Binding-site contacts:
Ligand atom C2 contacts residue PHE93 of chain 1.A at 4.2 Å (hydrophobic).
Ligand atom C5 contacts residue TRP101 of chain 1.A at 4.3 Å (hydrophobic).
Ligand atom N8 contacts residue PHE93 of chain 1.A at 3.9 Å.
Ligand atom C16 contacts residue VAL94 of chain 1.A at 4.5 Å (hydrophobic).
Ligand atom C6 contacts residue ALA59 of chain 1.A at 4.0 Å (hydrophobic).
Ligand atom C7 contacts residue PHE93 of chain 1.A at 4.0 Å (hydrophobic).
Ligand atom C4 contacts residue TYR137 of chain 1.A at 4.0 Å (hydrophobic).
Ligand atom C5 contacts residue PRO55 of chain 1.A at 4.0 Å (hydrophobic).
Ligand atom C9 contacts residue PHE93 of chain 1.A at 4.1 Å (hydrophobic).
Ligand atom O19 contacts residue TRP101 of chain 1.A at 4.4 Å.
Ligand atom O17 contacts residue VAL94 of chain 1.A at 4.2 Å.
Ligand atom CL1 contacts residue GLU56 of chain 1.A at 4.0 Å.
Ligand atom C6 contacts residue PRO55 of chain 1.A at 3.9 Å (hydrophobic).
Ligand atom C10 contacts residue PHE93 of chain 1.A at 4.3 Å (hydrophobic).
Ligand atom C1 contacts residue GLU56 of chain 1.A at 3.7 Å.
Ligand atom C15 contacts residue VAL94 of chain 1.A at 3.9 Å (hydrophobic).
Ligand atom C5 contacts residue TYR137 of chain 1.A at 4.1 Å (hydrophobic).
Ligand atom C3 contacts residue PHE93 of chain 1.A at 4.3 Å (hydrophobic).
Ligand atom C1 contacts residue PHE93 of chain 1.A at 4.3 Å (hydrophobic).
Ligand atom C4 contacts residue TRP101 of chain 1.A at 4.0 Å (hydrophobic).
Ligand atom N14 contacts residue VAL94 of chain 1.A at 3.8 Å.
Ligand atom C7 contacts residue GLU56 of chain 1.A at 4.4 Å.
Ligand atom C6 contacts residue GLU56 of chain 1.A at 4.0 Å.

Sequence of chain 1.A:
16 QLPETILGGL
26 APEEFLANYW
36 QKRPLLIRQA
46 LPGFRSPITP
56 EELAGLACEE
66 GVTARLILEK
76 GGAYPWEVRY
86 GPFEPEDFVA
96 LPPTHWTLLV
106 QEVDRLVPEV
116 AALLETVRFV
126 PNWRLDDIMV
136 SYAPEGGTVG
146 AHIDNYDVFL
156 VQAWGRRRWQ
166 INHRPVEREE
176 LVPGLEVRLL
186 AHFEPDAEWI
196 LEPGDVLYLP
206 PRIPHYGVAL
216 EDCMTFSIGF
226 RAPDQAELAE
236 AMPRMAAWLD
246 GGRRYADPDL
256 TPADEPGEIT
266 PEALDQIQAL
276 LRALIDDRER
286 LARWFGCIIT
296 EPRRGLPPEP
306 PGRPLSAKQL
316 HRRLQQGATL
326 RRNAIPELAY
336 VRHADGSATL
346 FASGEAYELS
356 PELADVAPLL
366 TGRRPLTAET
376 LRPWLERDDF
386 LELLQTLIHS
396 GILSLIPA

A small-molecule ligand and the protein it binds are described below.
Small molecule (SMILES): O=C(O)CNC(=O)c1nc(Cl)c2ccccc2c1O